Binding-site contacts:
Ligand atom C11 contacts residue LEU25 of chain 1.C at 3.6 Å (hydrophobic).
Ligand atom C18 contacts residue ARG137 of chain 1.C at 3.3 Å.
Ligand atom C6 contacts residue SER201 of chain 1.C at 3.7 Å.
Ligand atom O13 contacts residue SER183 of chain 1.C at 3.3 Å (h-bond).
Ligand atom O13 contacts residue LYS180 of chain 1.C at 3.3 Å.
Ligand atom O27 contacts residue CYS179 of chain 1.C at 3.1 Å.
Ligand atom C1 contacts residue HIS41 of chain 1.C at 3.3 Å.
Ligand atom C1 contacts residue CYS42 of chain 1.C at 3.7 Å (hydrophobic).
Ligand atom C15 contacts residue LEU25 of chain 1.C at 3.6 Å (hydrophobic).
Ligand atom BR20 contacts residue TRP128 of chain 1.C at 3.3 Å.
Ligand atom C26 contacts residue THR198 of chain 1.C at 3.3 Å.
Ligand atom O27 contacts residue CYS204 of chain 1.C at 3.4 Å (h-bond).
Ligand atom N14 contacts residue LEU25 of chain 1.C at 2.8 Å (h-bond).
Ligand atom C25 contacts residue CYS179 of chain 1.C at 3.5 Å (hydrophobic).
Ligand atom C22 contacts residue LYS180 of chain 1.C at 3.7 Å.
Ligand atom C24 contacts residue ARG202 of chain 1.C at 3.7 Å.
Ligand atom C5 contacts residue SER183 of chain 1.C at 3.8 Å.
Ligand atom C17 contacts residue LYS180 of chain 1.C at 3.3 Å.
Ligand atom C8 contacts residue SER183 of chain 1.C at 3.5 Å.
Ligand atom C23 contacts residue LYS180 of chain 1.C at 3.7 Å.
Ligand atom O13 contacts residue GLY181 of chain 1.C at 2.8 Å (h-bond).
Ligand atom N21 contacts residue GLY181 of chain 1.C at 3.3 Å.
Ligand atom C4 contacts residue GLY200 of chain 1.C at 3.6 Å.
Ligand atom C8 contacts residue SER199 of chain 1.C at 3.3 Å.
Ligand atom C23 contacts residue ARG202 of chain 1.C at 3.6 Å.
Ligand atom C25 contacts residue ARG202 of chain 1.C at 3.6 Å.
Ligand atom O27 contacts residue SER178 of chain 1.C at 3.7 Å.
Ligand atom C12 contacts residue LEU25 of chain 1.C at 3.4 Å (hydrophobic).
Ligand atom BR20 contacts residue HIS24 of chain 1.C at 3.7 Å.
Ligand atom N21 contacts residue LEU25 of chain 1.C at 3.6 Å (h-bond).
Ligand atom C17 contacts residue ARG137 of chain 1.C at 3.6 Å.
Ligand atom C3 contacts residue SER183 of chain 1.C at 3.4 Å.
Ligand atom C6 contacts residue LYS180 of chain 1.C at 3.6 Å.
Ligand atom C1 contacts residue GLU44 of chain 1.C at 3.7 Å.
Ligand atom C2 contacts residue GLU44 of chain 1.C at 3.5 Å.
Ligand atom C22 contacts residue CYS179 of chain 1.C at 3.7 Å (hydrophobic).
Ligand atom C16 contacts residue LYS180 of chain 1.C at 3.6 Å.
Ligand atom O27 contacts residue ARG202 of chain 1.C at 2.9 Å (salt-bridge).
Ligand atom C4 contacts residue SER183 of chain 1.C at 3.2 Å.
Ligand atom C26 contacts residue SER183 of chain 1.C at 3.7 Å.

Sequence of chain 1.C:
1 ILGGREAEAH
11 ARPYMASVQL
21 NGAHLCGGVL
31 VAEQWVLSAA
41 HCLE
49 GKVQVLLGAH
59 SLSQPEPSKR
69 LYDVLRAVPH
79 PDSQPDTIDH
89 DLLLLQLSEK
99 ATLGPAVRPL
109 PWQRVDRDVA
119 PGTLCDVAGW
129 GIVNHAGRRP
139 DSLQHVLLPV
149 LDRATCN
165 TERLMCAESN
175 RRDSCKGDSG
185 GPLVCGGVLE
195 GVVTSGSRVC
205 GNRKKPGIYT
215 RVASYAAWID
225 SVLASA

This small molecule binds to this protein.
Small molecule (SMILES): CC(=O)c1cccc(CC(=O)N2CCC[C@H]2C(=O)Nc2cccc(Br)n2)c1